This small molecule binds to this protein.
Small molecule (SMILES): CCc1[nH]c2nc(Sc3cccnc3)nc(OC)c2c1C=O

Sequence of chain 1.F:
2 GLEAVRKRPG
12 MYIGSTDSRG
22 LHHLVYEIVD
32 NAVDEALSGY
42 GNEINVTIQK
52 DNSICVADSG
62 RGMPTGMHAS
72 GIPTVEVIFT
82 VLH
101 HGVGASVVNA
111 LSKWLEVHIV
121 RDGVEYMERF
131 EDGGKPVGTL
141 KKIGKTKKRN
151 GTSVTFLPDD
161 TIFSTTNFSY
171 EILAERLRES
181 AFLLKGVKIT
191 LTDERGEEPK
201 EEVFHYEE

Binding-site contacts:
Ligand atom C14 contacts residue ARG62 of chain 1.F at 3.4 Å.
Ligand atom N9 contacts residue THR152 of chain 1.F at 3.5 Å (h-bond).
Ligand atom N9 contacts residue ASP59 of chain 1.F at 3.8 Å.
Ligand atom C22 contacts residue ASP59 of chain 1.F at 3.4 Å.
Ligand atom O20 contacts residue ASN32 of chain 1.F at 3.7 Å.
Ligand atom C18 contacts residue ILE79 of chain 1.F at 3.8 Å (hydrophobic).
Ligand atom O20 contacts residue PHE80 of chain 1.F at 4.0 Å.
Ligand atom C6 contacts residue MET64 of chain 1.F at 3.4 Å (hydrophobic).
Ligand atom C11 contacts residue ARG62 of chain 1.F at 3.9 Å.
Ligand atom C5 contacts residue ASN32 of chain 1.F at 3.5 Å.
Ligand atom N13 contacts residue ARG62 of chain 1.F at 3.6 Å.
Ligand atom C22 contacts residue ILE29 of chain 1.F at 4.0 Å (hydrophobic).
Ligand atom C19 contacts residue ASN32 of chain 1.F at 3.5 Å.
Ligand atom O17 contacts residue MET64 of chain 1.F at 3.7 Å.
Ligand atom C21 contacts residue ILE29 of chain 1.F at 3.7 Å (hydrophobic).
Ligand atom N2 contacts residue THR152 of chain 1.F at 3.6 Å.
Ligand atom C21 contacts residue VAL154 of chain 1.F at 3.9 Å (hydrophobic).
Ligand atom C14 contacts residue PRO65 of chain 1.F at 3.9 Å (hydrophobic).
Ligand atom N2 contacts residue ASP59 of chain 1.F at 2.8 Å (salt-bridge).
Ligand atom C1 contacts residue ASN32 of chain 1.F at 3.8 Å.
Ligand atom C12 contacts residue GLY63 of chain 1.F at 3.3 Å.
Ligand atom C18 contacts residue HIS101 of chain 1.F at 3.8 Å.
Ligand atom C3 contacts residue THR152 of chain 1.F at 3.7 Å.
Ligand atom C16 contacts residue ARG62 of chain 1.F at 3.5 Å.
Ligand atom N13 contacts residue PRO65 of chain 1.F at 3.5 Å.
Ligand atom S10 contacts residue GLU36 of chain 1.F at 3.3 Å (salt-bridge).
Ligand atom C11 contacts residue GLU36 of chain 1.F at 3.4 Å.
Ligand atom C16 contacts residue GLU36 of chain 1.F at 3.3 Å.
Ligand atom C8 contacts residue MET64 of chain 1.F at 3.9 Å (hydrophobic).
Ligand atom C12 contacts residue ARG62 of chain 1.F at 3.8 Å.
Ligand atom C3 contacts residue ASP59 of chain 1.F at 3.6 Å.
Ligand atom O20 contacts residue ALA105 of chain 1.F at 3.8 Å.
Ligand atom C12 contacts residue PRO65 of chain 1.F at 3.6 Å (hydrophobic).
Ligand atom C4 contacts residue MET64 of chain 1.F at 3.7 Å (hydrophobic).
Ligand atom C15 contacts residue ARG62 of chain 1.F at 3.3 Å.
Ligand atom C22 contacts residue VAL57 of chain 1.F at 3.8 Å (hydrophobic).
Ligand atom S10 contacts residue GLY63 of chain 1.F at 3.8 Å.
Ligand atom C22 contacts residue VAL154 of chain 1.F at 3.9 Å (hydrophobic).
Ligand atom N7 contacts residue MET64 of chain 1.F at 3.5 Å.
Ligand atom C1 contacts residue ASP59 of chain 1.F at 3.8 Å.